The small molecule below binds the protein below.
Small molecule (SMILES): C#CCOCCC(=O)N[C@H](Cc1ccc(F)cc1)C(=O)N[C@@H](Cc1ccccc1)C(=O)N[C@H](CCC(=O)OCC)C[C@@H]1CCNC1=O

Sequence of chain 1.B:
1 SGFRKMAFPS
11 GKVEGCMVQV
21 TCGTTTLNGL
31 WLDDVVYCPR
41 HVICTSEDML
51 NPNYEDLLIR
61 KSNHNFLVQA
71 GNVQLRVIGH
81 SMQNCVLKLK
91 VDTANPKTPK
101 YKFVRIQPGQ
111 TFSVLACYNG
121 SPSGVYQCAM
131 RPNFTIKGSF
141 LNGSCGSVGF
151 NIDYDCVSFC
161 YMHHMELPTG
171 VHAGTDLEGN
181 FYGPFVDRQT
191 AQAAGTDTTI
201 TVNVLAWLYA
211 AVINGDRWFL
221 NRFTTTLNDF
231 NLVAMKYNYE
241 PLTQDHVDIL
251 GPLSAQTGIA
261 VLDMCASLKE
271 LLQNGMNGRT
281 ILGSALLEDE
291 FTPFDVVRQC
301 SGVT

Binding-site contacts:
Ligand atom N06 contacts residue CYS145 of chain 1.A at 3.0 Å (h-bond).
Ligand atom C43 contacts residue GLU166 of chain 1.A at 3.6 Å.
Ligand atom C29 contacts residue ASP187 of chain 1.A at 3.6 Å.
Ligand atom C28 contacts residue HIS41 of chain 1.A at 3.5 Å.
Ligand atom C25 contacts residue GLN189 of chain 1.A at 3.4 Å.
Ligand atom C34 contacts residue GLU166 of chain 1.A at 3.6 Å.
Ligand atom C47 contacts residue ASN142 of chain 1.A at 3.2 Å.
Ligand atom C15 contacts residue CYS145 of chain 1.A at 3.5 Å (hydrophobic).
Ligand atom O03 contacts residue GLU166 of chain 1.A at 3.0 Å (salt-bridge).
Ligand atom O12 contacts residue GLU166 of chain 1.A at 3.3 Å.
Ligand atom C08 contacts residue CYS145 of chain 1.A at 3.3 Å (hydrophobic).
Ligand atom O12 contacts residue HIS172 of chain 1.A at 3.4 Å.
Ligand atom C04 contacts residue HIS164 of chain 1.A at 3.6 Å.
Ligand atom C13 contacts residue CYS145 of chain 1.A at 1.8 Å (hydrophobic).
Ligand atom C29 contacts residue MET165 of chain 1.A at 3.6 Å (hydrophobic).
Ligand atom O12 contacts residue PHE140 of chain 1.A at 3.5 Å.
Ligand atom C28 contacts residue HIS164 of chain 1.A at 3.5 Å.
Ligand atom C20 contacts residue THR26 of chain 1.A at 2.9 Å.
Ligand atom C14 contacts residue CYS145 of chain 1.A at 2.6 Å (hydrophobic).
Ligand atom O17 contacts residue SER144 of chain 1.A at 3.5 Å (h-bond).
Ligand atom C10 contacts residue GLU166 of chain 1.A at 3.4 Å.
Ligand atom C07 contacts residue CYS145 of chain 1.A at 2.7 Å (hydrophobic).
Ligand atom C41 contacts residue GLU166 of chain 1.A at 3.6 Å.
Ligand atom O17 contacts residue CYS145 of chain 1.A at 3.2 Å (h-bond).
Ligand atom O03 contacts residue MET165 of chain 1.A at 3.5 Å.
Ligand atom C35 contacts residue GLU166 of chain 1.A at 3.4 Å.
Ligand atom F39 contacts residue GLN192 of chain 1.A at 3.0 Å.
Ligand atom O12 contacts residue HIS163 of chain 1.A at 2.9 Å (h-bond).
Ligand atom C26 contacts residue MET49 of chain 1.A at 3.5 Å (hydrophobic).
Ligand atom C23 contacts residue ASN142 of chain 1.A at 3.2 Å.
Ligand atom C21 contacts residue THR26 of chain 1.A at 3.6 Å.
Ligand atom N11 contacts residue GLU166 of chain 1.A at 2.7 Å (salt-bridge).
Ligand atom F39 contacts residue LEU167 of chain 1.A at 3.1 Å.
Ligand atom O17 contacts residue GLY143 of chain 1.A at 3.1 Å.
Ligand atom N06 contacts residue HIS164 of chain 1.A at 3.0 Å (h-bond).
Ligand atom C24 contacts residue ASP187 of chain 1.A at 3.2 Å.
Ligand atom C32 contacts residue GLN189 of chain 1.A at 3.6 Å.
Ligand atom C24 contacts residue ARG188 of chain 1.A at 3.3 Å.
Ligand atom C25 contacts residue ARG188 of chain 1.A at 3.5 Å.
Ligand atom N31 contacts residue GLU166 of chain 1.A at 2.9 Å (salt-bridge).

Sequence of chain 1.A:
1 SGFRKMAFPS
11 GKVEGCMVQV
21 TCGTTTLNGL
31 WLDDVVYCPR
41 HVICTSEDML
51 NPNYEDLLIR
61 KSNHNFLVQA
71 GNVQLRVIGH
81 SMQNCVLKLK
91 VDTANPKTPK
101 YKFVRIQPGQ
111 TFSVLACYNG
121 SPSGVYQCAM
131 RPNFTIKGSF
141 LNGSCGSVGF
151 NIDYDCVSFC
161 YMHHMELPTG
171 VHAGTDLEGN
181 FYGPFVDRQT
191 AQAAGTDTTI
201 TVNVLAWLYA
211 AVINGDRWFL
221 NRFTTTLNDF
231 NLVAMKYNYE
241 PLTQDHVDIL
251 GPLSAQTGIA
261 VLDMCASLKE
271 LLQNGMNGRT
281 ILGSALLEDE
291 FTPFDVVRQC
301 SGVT